Binding-site contacts:
Ligand atom N34 contacts residue PHE114 of chain 1.A at 3.6 Å.
Ligand atom N9 contacts residue GLU113 of chain 1.A at 3.0 Å (salt-bridge).
Ligand atom C7 contacts residue LEU44 of chain 1.A at 3.7 Å (hydrophobic).
Ligand atom C27 contacts residue ASP176 of chain 1.A at 3.6 Å.
Ligand atom N3 contacts residue CYS115 of chain 1.A at 2.8 Å (h-bond).
Ligand atom C1 contacts residue CYS115 of chain 1.A at 3.5 Å (hydrophobic).
Ligand atom C11 contacts residue ASP122 of chain 1.A at 3.5 Å.
Ligand atom C19 contacts residue LEU165 of chain 1.A at 3.6 Å (hydrophobic).
Ligand atom C28 contacts residue VAL52 of chain 1.A at 3.8 Å (hydrophobic).
Ligand atom C4 contacts residue CYS115 of chain 1.A at 3.6 Å (hydrophobic).
Ligand atom C22 contacts residue VAL52 of chain 1.A at 3.7 Å (hydrophobic).
Ligand atom C7 contacts residue CYS115 of chain 1.A at 3.6 Å (hydrophobic).
Ligand atom C24 contacts residue LEU44 of chain 1.A at 3.8 Å (hydrophobic).
Ligand atom C22 contacts residue GLY45 of chain 1.A at 3.7 Å.
Ligand atom O26 contacts residue ASP176 of chain 1.A at 3.8 Å.
Ligand atom C23 contacts residue LEU44 of chain 1.A at 3.6 Å (hydrophobic).
Ligand atom C14 contacts residue LEU165 of chain 1.A at 3.5 Å (hydrophobic).
Ligand atom C15 contacts residue LEU165 of chain 1.A at 3.8 Å (hydrophobic).
Ligand atom C19 contacts residue VAL96 of chain 1.A at 3.5 Å (hydrophobic).
Ligand atom O31 contacts residue LEU44 of chain 1.A at 3.7 Å.
Ligand atom N9 contacts residue ALA65 of chain 1.A at 3.5 Å.
Ligand atom N3 contacts residue PHE114 of chain 1.A at 3.4 Å.
Ligand atom O13 contacts residue ASP122 of chain 1.A at 2.6 Å (salt-bridge).
Ligand atom C27 contacts residue MET112 of chain 1.A at 3.8 Å (hydrophobic).
Ligand atom N34 contacts residue CYS115 of chain 1.A at 3.5 Å (h-bond).
Ligand atom N34 contacts residue GLY116 of chain 1.A at 3.1 Å (h-bond).
Ligand atom C19 contacts residue GLU113 of chain 1.A at 3.3 Å.
Ligand atom O30 contacts residue MET112 of chain 1.A at 3.5 Å (h-bond).
Ligand atom C18 contacts residue VAL96 of chain 1.A at 3.6 Å (hydrophobic).
Ligand atom C23 contacts residue GLY45 of chain 1.A at 3.5 Å.
Ligand atom C23 contacts residue VAL52 of chain 1.A at 3.6 Å (hydrophobic).
Ligand atom C14 contacts residue GLU113 of chain 1.A at 3.6 Å.
Ligand atom C21 contacts residue TYR49 of chain 1.A at 3.7 Å (hydrophobic).
Ligand atom C17 contacts residue MET112 of chain 1.A at 3.7 Å (hydrophobic).
Ligand atom C2 contacts residue CYS115 of chain 1.A at 3.2 Å (hydrophobic).
Ligand atom C2 contacts residue PHE114 of chain 1.A at 3.5 Å (hydrophobic).
Ligand atom N3 contacts residue GLU113 of chain 1.A at 3.7 Å.
Ligand atom N33 contacts residue GLY116 of chain 1.A at 3.0 Å (h-bond).
Ligand atom C18 contacts residue MET112 of chain 1.A at 3.5 Å (hydrophobic).
Ligand atom O30 contacts residue ASP176 of chain 1.A at 3.0 Å (salt-bridge).

Sequence of chain 1.A:
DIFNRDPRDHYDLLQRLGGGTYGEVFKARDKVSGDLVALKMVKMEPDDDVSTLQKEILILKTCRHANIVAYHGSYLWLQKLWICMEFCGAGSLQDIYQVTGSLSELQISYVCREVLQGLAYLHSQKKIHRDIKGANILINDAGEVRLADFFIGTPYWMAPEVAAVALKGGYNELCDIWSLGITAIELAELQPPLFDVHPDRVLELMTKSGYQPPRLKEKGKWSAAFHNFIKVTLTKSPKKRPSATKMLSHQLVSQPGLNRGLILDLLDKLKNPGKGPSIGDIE

A protein and the small-molecule ligand that binds it are described below.
Small molecule (SMILES): CC1(C)OC(=O)c2ccc(Nc3ncc(-c4nnco4)c(N[C@H](CO)c4ccccc4)n3)cc21